The small molecule below binds the protein below.
Small molecule (SMILES): Nc1ccn([C@@H]2O[C@H](CO)[C@@H](O)[C@H]2O)c(=O)n1

Sequence of chain 1.B:
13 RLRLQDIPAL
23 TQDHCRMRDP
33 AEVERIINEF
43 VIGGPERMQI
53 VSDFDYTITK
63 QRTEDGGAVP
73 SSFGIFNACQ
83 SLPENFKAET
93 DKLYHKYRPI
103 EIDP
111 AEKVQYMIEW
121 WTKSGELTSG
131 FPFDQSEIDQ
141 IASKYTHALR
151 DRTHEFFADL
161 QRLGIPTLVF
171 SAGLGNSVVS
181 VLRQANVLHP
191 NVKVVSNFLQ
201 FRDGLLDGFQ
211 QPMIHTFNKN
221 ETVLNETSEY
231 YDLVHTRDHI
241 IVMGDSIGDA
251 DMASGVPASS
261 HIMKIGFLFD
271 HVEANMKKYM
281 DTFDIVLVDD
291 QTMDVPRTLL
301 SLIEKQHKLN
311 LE

Binding-site contacts:
Ligand atom C2' contacts residue GLU103 of chain 1.B at 3.2 Å.
Ligand atom C2' contacts residue TRP120 of chain 1.B at 3.5 Å (hydrophobic).
Ligand atom C2 contacts residue TYR96 of chain 1.B at 4.0 Å (hydrophobic).
Ligand atom N4 contacts residue SER124 of chain 1.B at 2.9 Å (h-bond).
Ligand atom O2 contacts residue PHE75 of chain 1.B at 3.4 Å.
Ligand atom O2 contacts residue TYR96 of chain 1.B at 3.5 Å.
Ligand atom O4' contacts residue PHE75 of chain 1.B at 3.4 Å.
Ligand atom O5' contacts residue ASP57 of chain 1.B at 3.1 Å (salt-bridge).
Ligand atom C2' contacts residue TRP121 of chain 1.B at 3.6 Å (hydrophobic).
Ligand atom O3' contacts residue THR216 of chain 1.B at 3.3 Å.
Ligand atom O5' contacts residue ALA172 of chain 1.B at 4.0 Å.
Ligand atom N3 contacts residue PHE75 of chain 1.B at 3.4 Å.
Ligand atom N1 contacts residue TRP120 of chain 1.B at 3.4 Å.
Ligand atom O2' contacts residue ARG100 of chain 1.B at 3.9 Å.
Ligand atom C5' contacts residue GLY173 of chain 1.B at 3.7 Å.
Ligand atom C5 contacts residue PHE75 of chain 1.B at 3.5 Å (hydrophobic).
Ligand atom N3 contacts residue TRP120 of chain 1.B at 3.5 Å.
Ligand atom N4 contacts residue PHE75 of chain 1.B at 3.6 Å.
Ligand atom C6 contacts residue TRP121 of chain 1.B at 3.4 Å (hydrophobic).
Ligand atom C4 contacts residue PHE75 of chain 1.B at 3.7 Å (hydrophobic).
Ligand atom C3' contacts residue GLU103 of chain 1.B at 3.2 Å.
Ligand atom C2 contacts residue TRP120 of chain 1.B at 3.5 Å (hydrophobic).
Ligand atom C1' contacts residue TRP120 of chain 1.B at 3.8 Å (hydrophobic).
Ligand atom N1 contacts residue PHE75 of chain 1.B at 3.4 Å.
Ligand atom C3' contacts residue THR216 of chain 1.B at 3.4 Å.
Ligand atom C4 contacts residue TRP120 of chain 1.B at 3.5 Å (hydrophobic).
Ligand atom O3' contacts residue GLU103 of chain 1.B at 2.3 Å (salt-bridge).
Ligand atom C1' contacts residue PHE75 of chain 1.B at 4.0 Å (hydrophobic).
Ligand atom C6 contacts residue TRP120 of chain 1.B at 3.5 Å (hydrophobic).
Ligand atom C5 contacts residue TRP120 of chain 1.B at 3.4 Å (hydrophobic).
Ligand atom N4 contacts residue TRP120 of chain 1.B at 3.4 Å (h-bond).
Ligand atom C6 contacts residue PHE75 of chain 1.B at 3.5 Å (hydrophobic).
Ligand atom C5 contacts residue TRP121 of chain 1.B at 4.0 Å (hydrophobic).
Ligand atom C5' contacts residue ALA172 of chain 1.B at 3.7 Å (hydrophobic).
Ligand atom O5' contacts residue SER74 of chain 1.B at 3.9 Å.
Ligand atom O2' contacts residue TRP120 of chain 1.B at 3.2 Å.
Ligand atom C3' contacts residue TRP121 of chain 1.B at 3.6 Å (hydrophobic).
Ligand atom C2 contacts residue PHE75 of chain 1.B at 3.4 Å (hydrophobic).
Ligand atom O5' contacts residue GLY173 of chain 1.B at 3.4 Å.
Ligand atom O2' contacts residue GLU103 of chain 1.B at 2.2 Å (salt-bridge).